This small molecule binds to this protein.
Small molecule (SMILES): OC[C@H]1O[C@@H](O)[C@H](F)[C@@H](O)[C@@H]1O

Binding-site contacts:
Ligand atom O1 contacts residue HIS450 of chain 1.B at 3.3 Å.
Ligand atom F2 contacts residue ALA171 of chain 1.B at 3.9 Å.
Ligand atom C2 contacts residue FAD1 of chain 1.L at 3.8 Å.
Ligand atom F2 contacts residue FAD1 of chain 1.L at 3.0 Å.
Ligand atom O1 contacts residue PHE474 of chain 1.B at 4.2 Å.
Ligand atom C3 contacts residue FAD1 of chain 1.L at 3.5 Å.
Ligand atom C3 contacts residue ASN593 of chain 1.B at 3.7 Å.
Ligand atom C6 contacts residue LEU361 of chain 1.B at 4.1 Å (hydrophobic).
Ligand atom C1 contacts residue THR169 of chain 1.B at 3.5 Å.
Ligand atom C1 contacts residue ARG472 of chain 1.B at 4.0 Å.
Ligand atom O5 contacts residue ARG472 of chain 1.B at 3.8 Å.
Ligand atom O4 contacts residue HIS548 of chain 1.B at 3.9 Å.
Ligand atom F2 contacts residue GLN448 of chain 1.B at 3.0 Å.
Ligand atom O4 contacts residue VAL546 of chain 1.B at 3.1 Å (h-bond).
Ligand atom O3 contacts residue ASN593 of chain 1.B at 2.7 Å (h-bond).
Ligand atom O6 contacts residue ARG472 of chain 1.B at 4.0 Å.
Ligand atom C6 contacts residue VAL546 of chain 1.B at 3.8 Å (hydrophobic).
Ligand atom F2 contacts residue ASN593 of chain 1.B at 3.0 Å.
Ligand atom C2 contacts residue GLN448 of chain 1.B at 3.8 Å.
Ligand atom O3 contacts residue PHE474 of chain 1.B at 3.9 Å.
Ligand atom C3 contacts residue HIS548 of chain 1.B at 3.5 Å.
Ligand atom O3 contacts residue FAD1 of chain 1.L at 3.7 Å.
Ligand atom C2 contacts residue PHE474 of chain 1.B at 4.2 Å (hydrophobic).
Ligand atom F2 contacts residue THR169 of chain 1.B at 3.6 Å.
Ligand atom C5 contacts residue VAL546 of chain 1.B at 4.2 Å (hydrophobic).
Ligand atom C4 contacts residue VAL546 of chain 1.B at 3.5 Å (hydrophobic).
Ligand atom C2 contacts residue ASN593 of chain 1.B at 3.8 Å.
Ligand atom C4 contacts residue HIS548 of chain 1.B at 3.8 Å.
Ligand atom O1 contacts residue ASP452 of chain 1.B at 2.6 Å (salt-bridge).
Ligand atom O3 contacts residue HIS548 of chain 1.B at 2.4 Å (h-bond).
Ligand atom O1 contacts residue ARG472 of chain 1.B at 3.0 Å.
Ligand atom O1 contacts residue GLN448 of chain 1.B at 3.2 Å (h-bond).
Ligand atom O5 contacts residue ASP452 of chain 1.B at 3.4 Å (salt-bridge).
Ligand atom O4 contacts residue FAD1 of chain 1.L at 2.9 Å.
Ligand atom C2 contacts residue THR169 of chain 1.B at 3.9 Å.
Ligand atom C5 contacts residue FAD1 of chain 1.L at 4.1 Å.
Ligand atom O6 contacts residue LEU361 of chain 1.B at 4.2 Å.
Ligand atom C1 contacts residue ASP452 of chain 1.B at 3.0 Å.
Ligand atom C1 contacts residue GLN448 of chain 1.B at 4.0 Å.
Ligand atom C4 contacts residue FAD1 of chain 1.L at 3.8 Å.

Sequence of chain 1.B:
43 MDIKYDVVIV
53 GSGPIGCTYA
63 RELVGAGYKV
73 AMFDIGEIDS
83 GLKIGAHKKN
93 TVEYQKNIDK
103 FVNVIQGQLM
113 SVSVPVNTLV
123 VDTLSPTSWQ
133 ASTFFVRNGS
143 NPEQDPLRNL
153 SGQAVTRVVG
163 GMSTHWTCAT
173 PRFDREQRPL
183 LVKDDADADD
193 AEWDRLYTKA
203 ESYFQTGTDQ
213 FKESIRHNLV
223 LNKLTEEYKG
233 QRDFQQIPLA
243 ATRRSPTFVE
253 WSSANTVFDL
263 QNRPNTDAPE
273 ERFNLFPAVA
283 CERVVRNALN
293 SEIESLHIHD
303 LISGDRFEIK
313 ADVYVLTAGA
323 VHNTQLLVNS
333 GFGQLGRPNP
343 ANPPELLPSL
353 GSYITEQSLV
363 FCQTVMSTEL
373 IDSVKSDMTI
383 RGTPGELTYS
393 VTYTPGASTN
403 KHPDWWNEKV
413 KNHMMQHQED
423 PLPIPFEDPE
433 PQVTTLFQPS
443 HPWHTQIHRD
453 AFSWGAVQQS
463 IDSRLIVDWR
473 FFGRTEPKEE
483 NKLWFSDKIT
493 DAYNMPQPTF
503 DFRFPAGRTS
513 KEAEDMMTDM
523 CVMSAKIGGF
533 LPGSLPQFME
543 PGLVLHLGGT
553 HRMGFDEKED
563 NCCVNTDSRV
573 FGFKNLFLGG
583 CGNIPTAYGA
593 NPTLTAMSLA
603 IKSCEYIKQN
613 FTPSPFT